Binding-site contacts:
Ligand atom C6 contacts residue ASN181 of chain 1.A at 3.7 Å.
Ligand atom C8 contacts residue ALA254 of chain 1.A at 4.3 Å (hydrophobic).
Ligand atom C3 contacts residue ASN252 of chain 1.A at 3.6 Å.
Ligand atom C8 contacts residue SER233 of chain 3.A at 3.8 Å.
Ligand atom C4 contacts residue ASN181 of chain 1.A at 4.1 Å.
Ligand atom C4 contacts residue ASN252 of chain 1.A at 3.9 Å.
Ligand atom C2 contacts residue ASN181 of chain 1.A at 2.8 Å.
Ligand atom O7 contacts residue ALA254 of chain 1.A at 4.1 Å.
Ligand atom C7 contacts residue ASN252 of chain 1.A at 4.5 Å.
Ligand atom O5 contacts residue ASN181 of chain 1.A at 2.1 Å (h-bond).
Ligand atom C3 contacts residue ASN181 of chain 1.A at 3.8 Å.
Ligand atom C2 contacts residue ASN252 of chain 1.A at 4.2 Å.
Ligand atom C1 contacts residue ASN252 of chain 1.A at 4.2 Å.
Ligand atom C5 contacts residue ASN252 of chain 1.A at 3.9 Å.
Ligand atom C7 contacts residue ASN181 of chain 1.A at 3.9 Å.
Ligand atom C7 contacts residue ALA254 of chain 1.A at 4.2 Å (hydrophobic).
Ligand atom C8 contacts residue ASN252 of chain 1.A at 4.5 Å.
Ligand atom C5 contacts residue ASN181 of chain 1.A at 3.3 Å.
Ligand atom O4 contacts residue ASN252 of chain 1.A at 3.5 Å (h-bond).
Ligand atom O7 contacts residue ASN181 of chain 1.A at 4.0 Å.
Ligand atom O3 contacts residue ASN252 of chain 1.A at 4.2 Å.
Ligand atom N2 contacts residue ASN252 of chain 1.A at 3.5 Å (h-bond).
Ligand atom C1 contacts residue ASN181 of chain 1.A at 1.4 Å.
Ligand atom N2 contacts residue ASN181 of chain 1.A at 3.3 Å (h-bond).

A small-molecule ligand and the protein it binds are described below.
Small molecule (SMILES): CC(=O)N[C@@H]1[C@@H](O)[C@H](O)[C@@H](CO)O[C@H]1O

Sequence of chain 1.A:
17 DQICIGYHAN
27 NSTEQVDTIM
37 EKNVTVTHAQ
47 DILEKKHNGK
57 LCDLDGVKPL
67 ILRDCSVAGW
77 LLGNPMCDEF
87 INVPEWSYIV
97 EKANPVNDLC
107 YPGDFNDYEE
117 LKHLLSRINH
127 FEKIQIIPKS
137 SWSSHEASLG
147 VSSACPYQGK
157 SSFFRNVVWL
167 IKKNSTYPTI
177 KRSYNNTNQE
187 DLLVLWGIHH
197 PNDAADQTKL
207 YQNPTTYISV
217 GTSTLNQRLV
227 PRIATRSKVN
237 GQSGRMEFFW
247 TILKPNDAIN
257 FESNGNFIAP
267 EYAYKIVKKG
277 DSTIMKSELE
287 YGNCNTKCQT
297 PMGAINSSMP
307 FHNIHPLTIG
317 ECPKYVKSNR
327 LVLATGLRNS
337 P

Sequence of chain 3.A:
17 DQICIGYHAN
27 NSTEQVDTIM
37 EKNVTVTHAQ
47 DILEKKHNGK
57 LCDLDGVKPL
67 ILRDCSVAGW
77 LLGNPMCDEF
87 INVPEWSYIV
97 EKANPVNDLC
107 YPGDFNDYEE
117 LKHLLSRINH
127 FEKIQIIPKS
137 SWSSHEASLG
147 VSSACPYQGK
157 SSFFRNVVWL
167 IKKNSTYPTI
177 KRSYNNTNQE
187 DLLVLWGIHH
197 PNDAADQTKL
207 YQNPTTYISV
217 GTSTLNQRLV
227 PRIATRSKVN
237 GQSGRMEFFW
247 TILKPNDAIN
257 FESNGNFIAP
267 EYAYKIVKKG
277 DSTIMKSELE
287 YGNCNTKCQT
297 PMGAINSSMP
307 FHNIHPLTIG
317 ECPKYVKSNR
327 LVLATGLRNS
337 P